Sequence of chain 1.F:
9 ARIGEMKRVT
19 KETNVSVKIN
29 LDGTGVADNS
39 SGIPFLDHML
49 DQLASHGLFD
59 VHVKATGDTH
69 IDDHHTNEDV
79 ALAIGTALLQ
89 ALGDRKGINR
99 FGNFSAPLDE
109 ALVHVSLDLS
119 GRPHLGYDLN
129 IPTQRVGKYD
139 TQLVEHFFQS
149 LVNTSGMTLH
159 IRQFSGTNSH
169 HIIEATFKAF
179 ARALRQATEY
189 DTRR

Binding-site contacts:
Ligand atom C6 contacts residue HIS72 of chain 1.P at 3.7 Å.
Ligand atom O5 contacts residue ARG98 of chain 1.F at 3.7 Å.
Ligand atom O1 contacts residue GLU20 of chain 1.P at 3.9 Å.
Ligand atom C5 contacts residue MN1 of chain 1.ZB at 3.5 Å.
Ligand atom N1 contacts residue GLU172 of chain 1.M at 3.1 Å (salt-bridge).
Ligand atom C6 contacts residue HIS168 of chain 1.M at 3.7 Å.
Ligand atom N3 contacts residue GLU76 of chain 1.P at 3.6 Å.
Ligand atom N1 contacts residue MN1 of chain 1.SB at 2.4 Å.
Ligand atom C3 contacts residue GLU20 of chain 1.P at 3.6 Å.
Ligand atom C4 contacts residue GLU172 of chain 1.M at 3.9 Å.
Ligand atom O4 contacts residue ARG120 of chain 1.F at 3.4 Å (salt-bridge).
Ligand atom O1 contacts residue MN1 of chain 1.SB at 3.1 Å.
Ligand atom O1 contacts residue HIS46 of chain 1.M at 4.0 Å.
Ligand atom C6 contacts residue MN1 of chain 1.SB at 3.4 Å.
Ligand atom N1 contacts residue HIS168 of chain 1.M at 3.6 Å.
Ligand atom C5 contacts residue HIS73 of chain 1.P at 4.2 Å.
Ligand atom C1 contacts residue ARG120 of chain 1.F at 4.2 Å.
Ligand atom C3 contacts residue GLU172 of chain 1.M at 4.0 Å.
Ligand atom C4 contacts residue HIS73 of chain 1.P at 3.5 Å.
Ligand atom O1 contacts residue GLU172 of chain 1.M at 3.0 Å (salt-bridge).
Ligand atom C6 contacts residue HIS169 of chain 1.M at 3.7 Å.
Ligand atom C3 contacts residue MN1 of chain 1.SB at 3.5 Å.
Ligand atom P6 contacts residue LYS176 of chain 1.M at 4.3 Å.
Ligand atom O5 contacts residue LYS176 of chain 1.M at 3.5 Å (salt-bridge).
Ligand atom O1 contacts residue HIS73 of chain 1.P at 3.8 Å.
Ligand atom N3 contacts residue MN1 of chain 1.ZB at 2.6 Å.
Ligand atom C4 contacts residue MN1 of chain 1.SB at 3.2 Å.
Ligand atom N3 contacts residue HIS72 of chain 1.P at 3.6 Å (h-bond).
Ligand atom P6 contacts residue ARG98 of chain 1.F at 4.0 Å.
Ligand atom C5 contacts residue GLU76 of chain 1.P at 3.8 Å.
Ligand atom O5 contacts residue HIS54 of chain 1.M at 4.2 Å.
Ligand atom O2 contacts residue GLU20 of chain 1.P at 3.9 Å.
Ligand atom N1 contacts residue HIS73 of chain 1.P at 3.4 Å (h-bond).
Ligand atom N3 contacts residue HIS169 of chain 1.M at 3.6 Å.
Ligand atom C6 contacts residue HIS73 of chain 1.P at 4.2 Å.
Ligand atom C2 contacts residue GLU20 of chain 1.P at 3.7 Å.
Ligand atom C6 contacts residue GLU172 of chain 1.M at 3.8 Å.
Ligand atom C3 contacts residue HIS73 of chain 1.P at 3.5 Å.
Ligand atom C6 contacts residue MN1 of chain 1.ZB at 3.4 Å.
Ligand atom O4 contacts residue ARG98 of chain 1.F at 3.4 Å (salt-bridge).

Sequence of chain 1.P:
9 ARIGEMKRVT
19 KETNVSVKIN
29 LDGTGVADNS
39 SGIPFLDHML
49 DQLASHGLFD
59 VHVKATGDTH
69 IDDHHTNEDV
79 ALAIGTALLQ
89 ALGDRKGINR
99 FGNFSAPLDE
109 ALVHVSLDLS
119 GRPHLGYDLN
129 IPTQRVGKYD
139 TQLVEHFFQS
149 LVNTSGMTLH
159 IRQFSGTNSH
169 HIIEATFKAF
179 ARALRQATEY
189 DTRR

Sequence of chain 1.M:
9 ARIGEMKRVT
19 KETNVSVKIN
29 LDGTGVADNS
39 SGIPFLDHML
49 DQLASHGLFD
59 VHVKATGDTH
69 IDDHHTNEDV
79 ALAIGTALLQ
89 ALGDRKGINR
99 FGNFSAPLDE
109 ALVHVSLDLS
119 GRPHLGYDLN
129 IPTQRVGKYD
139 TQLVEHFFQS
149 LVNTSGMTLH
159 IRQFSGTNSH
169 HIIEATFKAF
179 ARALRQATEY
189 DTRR

The protein below binds the small molecule below.
Small molecule (SMILES): O=P(O)(O)OC[C@H](O)[C@@H](O)c1cnc[nH]1